Binding-site contacts:
Ligand atom O5 contacts residue ASN140 of chain 2.A at 3.5 Å (h-bond).
Ligand atom O7 contacts residue ASN136 of chain 2.A at 4.0 Å.
Ligand atom C6 contacts residue ASN140 of chain 2.A at 4.0 Å.
Ligand atom O6 contacts residue ASN140 of chain 2.A at 2.8 Å (h-bond).
Ligand atom N2 contacts residue LYS133 of chain 2.A at 3.5 Å (salt-bridge).
Ligand atom C8 contacts residue LYS133 of chain 2.A at 4.5 Å.
Ligand atom C1 contacts residue LYS133 of chain 2.A at 3.4 Å.
Ligand atom C8 contacts residue ARG221 of chain 2.A at 3.8 Å.
Ligand atom N2 contacts residue ASN136 of chain 2.A at 2.9 Å (h-bond).
Ligand atom C1 contacts residue ASN136 of chain 2.A at 1.4 Å.
Ligand atom C4 contacts residue ASN136 of chain 2.A at 4.2 Å.
Ligand atom C7 contacts residue ASN136 of chain 2.A at 3.7 Å.
Ligand atom C1 contacts residue ASN140 of chain 2.A at 4.5 Å.
Ligand atom C2 contacts residue ASN136 of chain 2.A at 2.5 Å.
Ligand atom C2 contacts residue LYS133 of chain 2.A at 4.0 Å.
Ligand atom O5 contacts residue ASN136 of chain 2.A at 2.4 Å (h-bond).
Ligand atom C5 contacts residue ASN136 of chain 2.A at 3.7 Å.
Ligand atom C5 contacts residue ASN140 of chain 2.A at 4.4 Å.
Ligand atom C7 contacts residue LYS133 of chain 2.A at 4.4 Å.
Ligand atom C3 contacts residue ASN136 of chain 2.A at 3.8 Å.

This small molecule binds to this protein.
Small molecule (SMILES): CC(=O)N[C@@H]1[C@@H](O)[C@H](O)[C@@H](CO)O[C@H]1O

Sequence of chain 2.A:
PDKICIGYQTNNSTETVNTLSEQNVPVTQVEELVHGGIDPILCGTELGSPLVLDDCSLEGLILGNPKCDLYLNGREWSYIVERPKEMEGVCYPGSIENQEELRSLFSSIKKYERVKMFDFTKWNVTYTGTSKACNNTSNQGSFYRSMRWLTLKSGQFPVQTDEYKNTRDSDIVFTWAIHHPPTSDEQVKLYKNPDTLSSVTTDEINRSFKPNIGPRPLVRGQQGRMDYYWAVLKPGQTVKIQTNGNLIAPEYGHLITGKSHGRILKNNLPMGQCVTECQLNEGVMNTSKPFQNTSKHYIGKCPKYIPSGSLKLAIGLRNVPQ